Binding-site contacts:
Ligand atom OP2 contacts residue ASP273 of chain 21.A at 2.4 Å.
Ligand atom P contacts residue PHE272 of chain 21.A at 4.3 Å.
Ligand atom P contacts residue ASN491 of chain 21.A at 3.0 Å.
Ligand atom O5' contacts residue ASN491 of chain 21.A at 3.5 Å (h-bond).
Ligand atom C5' contacts residue ASN491 of chain 21.A at 4.0 Å.
Ligand atom P contacts residue TYR271 of chain 21.A at 4.5 Å.
Ligand atom OP2 contacts residue ASN491 of chain 21.A at 1.7 Å (h-bond).
Ligand atom O5' contacts residue ASP273 of chain 21.A at 4.1 Å.
Ligand atom OP1 contacts residue PHE272 of chain 21.A at 3.4 Å.
Ligand atom OP1 contacts residue ASP273 of chain 21.A at 3.3 Å.
Ligand atom OP1 contacts residue TYR271 of chain 21.A at 3.1 Å (h-bond).
Ligand atom C5' contacts residue ASP273 of chain 21.A at 3.8 Å.
Ligand atom P contacts residue ASP273 of chain 21.A at 2.8 Å.
Ligand atom OP1 contacts residue ASN491 of chain 21.A at 3.6 Å.

Sequence of chain 21.A:
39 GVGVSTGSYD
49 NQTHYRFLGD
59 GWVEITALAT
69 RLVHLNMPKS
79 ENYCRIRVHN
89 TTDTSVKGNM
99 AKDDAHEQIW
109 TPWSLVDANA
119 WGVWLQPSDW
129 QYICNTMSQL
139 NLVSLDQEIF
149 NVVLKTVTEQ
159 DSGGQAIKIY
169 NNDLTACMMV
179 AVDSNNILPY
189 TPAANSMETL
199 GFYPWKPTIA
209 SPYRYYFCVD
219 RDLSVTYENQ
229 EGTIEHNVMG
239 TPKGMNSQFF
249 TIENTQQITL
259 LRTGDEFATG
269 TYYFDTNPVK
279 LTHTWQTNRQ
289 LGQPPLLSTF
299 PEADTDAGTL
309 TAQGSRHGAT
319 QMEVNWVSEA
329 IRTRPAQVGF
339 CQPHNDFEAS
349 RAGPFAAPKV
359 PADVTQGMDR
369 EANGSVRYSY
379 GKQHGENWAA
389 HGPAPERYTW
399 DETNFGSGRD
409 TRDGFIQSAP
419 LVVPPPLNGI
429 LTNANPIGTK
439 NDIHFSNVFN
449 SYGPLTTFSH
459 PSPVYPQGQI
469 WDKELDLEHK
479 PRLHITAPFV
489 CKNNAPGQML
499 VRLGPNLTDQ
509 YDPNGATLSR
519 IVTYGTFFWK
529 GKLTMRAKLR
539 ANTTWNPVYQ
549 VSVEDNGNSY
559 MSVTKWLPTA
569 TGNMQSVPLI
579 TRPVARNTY

A protein and the small-molecule ligand that binds it are described below.
Small molecule (SMILES): Nc1ncnc2c1ncn2[C@H]1C[C@H](O)[C@@H](COP(=O)(O)O)O1